Binding-site contacts:
Ligand atom C4 contacts residue ASN32 of chain 1.B at 4.3 Å.
Ligand atom C5 contacts residue ASN32 of chain 1.B at 3.7 Å.
Ligand atom C3 contacts residue ASN32 of chain 1.B at 3.7 Å.
Ligand atom N2 contacts residue ASN32 of chain 1.B at 2.7 Å (h-bond).
Ligand atom O6 contacts residue ASN33 of chain 1.B at 2.3 Å (h-bond).
Ligand atom O5 contacts residue ASN32 of chain 1.B at 2.5 Å (h-bond).
Ligand atom O5 contacts residue ASN33 of chain 1.B at 2.8 Å (h-bond).
Ligand atom C6 contacts residue ASN33 of chain 1.B at 3.5 Å.
Ligand atom C2 contacts residue ASN32 of chain 1.B at 2.4 Å.
Ligand atom C7 contacts residue ASN32 of chain 1.B at 3.1 Å.
Ligand atom C8 contacts residue ASN32 of chain 1.B at 4.2 Å.
Ligand atom C1 contacts residue ASN32 of chain 1.B at 1.4 Å.
Ligand atom C1 contacts residue ASN33 of chain 1.B at 3.8 Å.
Ligand atom C8 contacts residue GLN28 of chain 1.B at 3.5 Å.
Ligand atom C5 contacts residue ASN33 of chain 1.B at 3.8 Å.
Ligand atom O7 contacts residue ASN32 of chain 1.B at 3.2 Å (h-bond).

This protein binds this small molecule.
Small molecule (SMILES): CC(=O)N[C@@H]1[C@@H](O)[C@H](O)[C@@H](CO)O[C@H]1O

Sequence of chain 1.B:
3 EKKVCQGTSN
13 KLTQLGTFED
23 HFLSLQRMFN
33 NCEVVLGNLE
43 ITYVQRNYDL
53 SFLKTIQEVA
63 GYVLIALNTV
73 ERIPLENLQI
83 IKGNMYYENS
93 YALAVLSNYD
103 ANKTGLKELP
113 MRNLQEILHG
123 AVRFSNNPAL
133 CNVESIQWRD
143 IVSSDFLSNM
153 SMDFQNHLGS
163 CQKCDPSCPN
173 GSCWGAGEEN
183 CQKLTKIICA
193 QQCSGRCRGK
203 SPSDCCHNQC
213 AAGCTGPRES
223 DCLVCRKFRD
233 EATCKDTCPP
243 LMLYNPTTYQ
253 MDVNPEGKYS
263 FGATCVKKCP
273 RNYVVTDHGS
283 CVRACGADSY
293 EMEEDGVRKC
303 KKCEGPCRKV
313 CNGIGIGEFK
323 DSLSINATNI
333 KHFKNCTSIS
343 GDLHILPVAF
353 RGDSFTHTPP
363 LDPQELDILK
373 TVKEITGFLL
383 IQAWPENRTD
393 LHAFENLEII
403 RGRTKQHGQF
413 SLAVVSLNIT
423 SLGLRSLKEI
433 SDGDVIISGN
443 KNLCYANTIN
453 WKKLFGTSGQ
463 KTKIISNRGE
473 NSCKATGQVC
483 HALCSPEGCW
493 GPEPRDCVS